Binding-site contacts:
Ligand atom O2 contacts residue ASN77 of chain 1.B at 3.1 Å (h-bond).
Ligand atom O2 contacts residue ASP78 of chain 1.B at 2.8 Å (salt-bridge).
Ligand atom O4' contacts residue GLN323 of chain 1.A at 3.1 Å (h-bond).
Ligand atom O6' contacts residue GLU317 of chain 1.A at 2.8 Å (salt-bridge).
Ligand atom C4' contacts residue GLU317 of chain 1.A at 3.0 Å.
Ligand atom C2 contacts residue ASP78 of chain 1.B at 3.2 Å.
Ligand atom O2B contacts residue ARG31 of chain 1.A at 2.9 Å (salt-bridge).
Ligand atom O2A contacts residue ASN153 of chain 1.B at 3.1 Å (h-bond).
Ligand atom O4 contacts residue PHE53 of chain 1.B at 3.4 Å.
Ligand atom PA contacts residue GLN168 of chain 1.B at 3.4 Å.
Ligand atom O3C contacts residue ARG28 of chain 1.A at 3.0 Å (salt-bridge).
Ligand atom O4 contacts residue VAL61 of chain 1.B at 2.9 Å (h-bond).
Ligand atom O1B contacts residue ARG28 of chain 1.A at 2.8 Å (salt-bridge).
Ligand atom O6' contacts residue ASN153 of chain 1.B at 3.4 Å (h-bond).
Ligand atom C4 contacts residue ASP78 of chain 1.B at 3.4 Å.
Ligand atom O2' contacts residue TRP33 of chain 1.A at 3.5 Å.
Ligand atom O3C contacts residue ASN77 of chain 1.B at 3.0 Å (h-bond).
Ligand atom C4 contacts residue VAL61 of chain 1.B at 3.5 Å (hydrophobic).
Ligand atom O4' contacts residue GLU317 of chain 1.A at 2.4 Å (salt-bridge).
Ligand atom O1A contacts residue CYS160 of chain 1.B at 3.4 Å.
Ligand atom O3' contacts residue PHE312 of chain 1.A at 2.7 Å (h-bond).
Ligand atom O4' contacts residue LYS311 of chain 1.A at 3.1 Å (salt-bridge).
Ligand atom O6' contacts residue GLY315 of chain 1.A at 3.5 Å (h-bond).
Ligand atom N3 contacts residue ASP78 of chain 1.B at 2.5 Å (salt-bridge).
Ligand atom O4 contacts residue ASP78 of chain 1.B at 3.5 Å (salt-bridge).
Ligand atom O3A contacts residue SER161 of chain 1.B at 3.5 Å (h-bond).
Ligand atom O5' contacts residue ASN153 of chain 1.B at 2.9 Å (h-bond).
Ligand atom C2' contacts residue GLY159 of chain 1.B at 3.4 Å.
Ligand atom O2A contacts residue GLN168 of chain 1.B at 2.9 Å (h-bond).
Ligand atom O2B contacts residue SER161 of chain 1.B at 2.6 Å (h-bond).
Ligand atom O1A contacts residue SER161 of chain 1.B at 2.8 Å (h-bond).
Ligand atom O2C contacts residue ASN77 of chain 1.B at 2.6 Å (h-bond).
Ligand atom O6' contacts residue TYR316 of chain 1.A at 2.9 Å (h-bond).
Ligand atom C1' contacts residue GLY159 of chain 1.B at 3.4 Å.
Ligand atom O3B contacts residue ARG31 of chain 1.A at 3.0 Å (salt-bridge).
Ligand atom O2' contacts residue GLY159 of chain 1.B at 2.7 Å (h-bond).
Ligand atom O1B contacts residue GLN168 of chain 1.B at 3.1 Å (h-bond).
Ligand atom O5C contacts residue GLN168 of chain 1.B at 3.1 Å (h-bond).
Ligand atom C3' contacts residue ARG31 of chain 1.A at 3.5 Å.
Ligand atom O3' contacts residue LYS311 of chain 1.A at 2.8 Å (salt-bridge).

A protein and the small-molecule ligand that binds it are described below.
Small molecule (SMILES): O=c1ccn([C@@H]2O[C@H](CO[P](=O)(O)O[P](=O)(O)O[C@H]3O[C@H](CO)[C@@H](O)[C@H](O)[C@H]3O)[C@@H](O)[C@H]2O)c(=O)[nH]1

Sequence of chain 1.B:
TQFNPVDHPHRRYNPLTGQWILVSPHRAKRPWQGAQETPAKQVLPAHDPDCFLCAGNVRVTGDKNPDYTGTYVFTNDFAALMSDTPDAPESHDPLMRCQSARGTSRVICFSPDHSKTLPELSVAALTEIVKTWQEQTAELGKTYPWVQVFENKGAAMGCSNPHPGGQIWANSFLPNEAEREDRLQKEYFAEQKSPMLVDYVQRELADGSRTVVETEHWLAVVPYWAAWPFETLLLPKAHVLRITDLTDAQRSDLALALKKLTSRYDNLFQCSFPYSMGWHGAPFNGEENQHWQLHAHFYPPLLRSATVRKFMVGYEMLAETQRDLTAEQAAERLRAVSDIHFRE

Sequence of chain 1.A:
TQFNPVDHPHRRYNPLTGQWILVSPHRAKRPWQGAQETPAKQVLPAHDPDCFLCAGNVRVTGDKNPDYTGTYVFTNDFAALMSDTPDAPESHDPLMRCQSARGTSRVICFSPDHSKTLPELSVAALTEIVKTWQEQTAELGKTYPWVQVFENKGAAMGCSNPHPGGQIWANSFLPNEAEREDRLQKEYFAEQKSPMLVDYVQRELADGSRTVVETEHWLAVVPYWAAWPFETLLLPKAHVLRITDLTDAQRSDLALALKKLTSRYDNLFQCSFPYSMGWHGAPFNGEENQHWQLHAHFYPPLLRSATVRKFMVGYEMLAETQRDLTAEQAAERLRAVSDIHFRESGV